Sequence of chain 1.A:
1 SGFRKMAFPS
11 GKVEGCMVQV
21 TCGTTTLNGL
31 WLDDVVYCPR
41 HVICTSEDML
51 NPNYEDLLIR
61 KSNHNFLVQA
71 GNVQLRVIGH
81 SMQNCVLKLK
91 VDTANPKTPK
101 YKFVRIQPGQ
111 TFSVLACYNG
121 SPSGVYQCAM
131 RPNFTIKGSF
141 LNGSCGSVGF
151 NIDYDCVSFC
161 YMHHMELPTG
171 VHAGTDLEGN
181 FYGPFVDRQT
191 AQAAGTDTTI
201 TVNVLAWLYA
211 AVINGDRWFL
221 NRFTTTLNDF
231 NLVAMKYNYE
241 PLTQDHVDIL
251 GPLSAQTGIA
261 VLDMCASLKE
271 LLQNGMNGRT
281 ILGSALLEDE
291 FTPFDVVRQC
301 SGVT

A small-molecule ligand and the protein it binds are described below.
Small molecule (SMILES): CC(=O)N1CCN(S(=O)(=O)c2ccc(Cl)s2)CC1

Binding-site contacts:
Ligand atom C contacts residue HIS41 of chain 1.A at 3.5 Å.
Ligand atom N1 contacts residue THR25 of chain 1.A at 3.9 Å.
Ligand atom C1 contacts residue DMS1 of chain 1.E at 4.4 Å.
Ligand atom O contacts residue SER144 of chain 1.A at 3.2 Å (h-bond).
Ligand atom O2 contacts residue THR25 of chain 1.A at 4.1 Å.
Ligand atom C5 contacts residue THR25 of chain 1.A at 4.2 Å.
Ligand atom N contacts residue LEU27 of chain 1.A at 4.4 Å.
Ligand atom CL contacts residue ASN142 of chain 1.A at 2.9 Å.
Ligand atom C2 contacts residue GLY143 of chain 1.A at 3.7 Å.
Ligand atom C4 contacts residue THR25 of chain 1.A at 4.4 Å.
Ligand atom C3 contacts residue GLY143 of chain 1.A at 4.0 Å.
Ligand atom C8 contacts residue ASN142 of chain 1.A at 3.4 Å.
Ligand atom N contacts residue THR26 of chain 1.A at 4.5 Å.
Ligand atom O contacts residue GLY143 of chain 1.A at 2.8 Å (h-bond).
Ligand atom C7 contacts residue ASN142 of chain 1.A at 4.4 Å.
Ligand atom S contacts residue THR25 of chain 1.A at 4.5 Å.
Ligand atom C3 contacts residue THR26 of chain 1.A at 3.9 Å.
Ligand atom C1 contacts residue CYS145 of chain 1.A at 2.8 Å (hydrophobic).
Ligand atom C1 contacts residue SER144 of chain 1.A at 4.5 Å.
Ligand atom O contacts residue LEU141 of chain 1.A at 4.4 Å.
Ligand atom O contacts residue DMS1 of chain 1.E at 4.5 Å.
Ligand atom C2 contacts residue THR26 of chain 1.A at 3.2 Å.
Ligand atom C contacts residue CYS145 of chain 1.A at 1.8 Å (hydrophobic).
Ligand atom C2 contacts residue LEU27 of chain 1.A at 4.1 Å (hydrophobic).
Ligand atom O1 contacts residue THR24 of chain 1.A at 4.2 Å.
Ligand atom O contacts residue LEU27 of chain 1.A at 4.4 Å.
Ligand atom C2 contacts residue THR25 of chain 1.A at 4.2 Å.
Ligand atom S1 contacts residue ASN142 of chain 1.A at 4.2 Å.
Ligand atom C9 contacts residue ASN142 of chain 1.A at 3.2 Å.
Ligand atom C1 contacts residue HIS41 of chain 1.A at 4.2 Å.
Ligand atom C5 contacts residue HIS41 of chain 1.A at 3.8 Å.
Ligand atom C contacts residue HIS164 of chain 1.A at 4.1 Å.
Ligand atom N contacts residue GLY143 of chain 1.A at 4.1 Å.
Ligand atom C contacts residue DMS1 of chain 1.E at 3.6 Å.
Ligand atom C1 contacts residue GLY143 of chain 1.A at 3.7 Å.
Ligand atom O contacts residue ASN142 of chain 1.A at 3.8 Å.
Ligand atom O1 contacts residue THR25 of chain 1.A at 4.2 Å.
Ligand atom O contacts residue CYS145 of chain 1.A at 3.0 Å (h-bond).
Ligand atom N contacts residue CYS145 of chain 1.A at 4.0 Å.
Ligand atom N contacts residue HIS41 of chain 1.A at 4.3 Å.